Sequence of chain 1.C:
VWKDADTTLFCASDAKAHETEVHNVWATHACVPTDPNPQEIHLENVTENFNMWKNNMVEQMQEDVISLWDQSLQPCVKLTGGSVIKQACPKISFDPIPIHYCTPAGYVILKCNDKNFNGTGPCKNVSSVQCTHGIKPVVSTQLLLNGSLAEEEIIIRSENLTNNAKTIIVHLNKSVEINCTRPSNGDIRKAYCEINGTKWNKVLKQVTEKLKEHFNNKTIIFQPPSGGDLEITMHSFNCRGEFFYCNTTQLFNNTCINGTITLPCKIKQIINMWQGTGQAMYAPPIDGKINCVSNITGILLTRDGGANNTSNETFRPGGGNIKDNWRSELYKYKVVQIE

The small molecule below binds the protein below.
Small molecule (SMILES): CC(=O)N[C@@H]1[C@@H](O)[C@H](O)[C@@H](CO)O[C@H]1O

Binding-site contacts:
Ligand atom C8 contacts residue LYS174 of chain 1.C at 4.5 Å.
Ligand atom C6 contacts residue GLU153 of chain 1.C at 3.8 Å.
Ligand atom C3 contacts residue ASN173 of chain 1.C at 3.8 Å.
Ligand atom N2 contacts residue GLN212 of chain 1.C at 4.5 Å.
Ligand atom C5 contacts residue ASN173 of chain 1.C at 3.7 Å.
Ligand atom O7 contacts residue GLU152 of chain 1.C at 3.9 Å.
Ligand atom C1 contacts residue GLU153 of chain 1.C at 4.0 Å.
Ligand atom C1 contacts residue ASN173 of chain 1.C at 1.4 Å.
Ligand atom O5 contacts residue ASN173 of chain 1.C at 2.4 Å (h-bond).
Ligand atom N2 contacts residue ASN173 of chain 1.C at 2.9 Å (h-bond).
Ligand atom O5 contacts residue GLU153 of chain 1.C at 3.2 Å.
Ligand atom O4 contacts residue GLN212 of chain 1.C at 4.3 Å.
Ligand atom C7 contacts residue ASN173 of chain 1.C at 3.4 Å.
Ligand atom O7 contacts residue ASN173 of chain 1.C at 3.5 Å (h-bond).
Ligand atom O6 contacts residue LYS216 of chain 1.C at 4.2 Å.
Ligand atom C2 contacts residue GLU152 of chain 1.C at 4.0 Å.
Ligand atom O5 contacts residue ILE154 of chain 1.C at 3.2 Å (h-bond).
Ligand atom C1 contacts residue GLU152 of chain 1.C at 3.5 Å.
Ligand atom C5 contacts residue ILE154 of chain 1.C at 4.1 Å (hydrophobic).
Ligand atom C5 contacts residue GLU153 of chain 1.C at 4.2 Å.
Ligand atom C3 contacts residue GLN212 of chain 1.C at 4.0 Å.
Ligand atom O5 contacts residue GLU152 of chain 1.C at 3.7 Å.
Ligand atom O3 contacts residue GLN212 of chain 1.C at 4.4 Å.
Ligand atom C5 contacts residue GLN212 of chain 1.C at 4.4 Å.
Ligand atom C1 contacts residue ILE154 of chain 1.C at 4.0 Å (hydrophobic).
Ligand atom C2 contacts residue GLN212 of chain 1.C at 4.5 Å.
Ligand atom C2 contacts residue ASN173 of chain 1.C at 2.5 Å.
Ligand atom O6 contacts residue ILE154 of chain 1.C at 3.0 Å (h-bond).
Ligand atom C6 contacts residue ILE154 of chain 1.C at 4.0 Å (hydrophobic).
Ligand atom O6 contacts residue GLU153 of chain 1.C at 3.5 Å.
Ligand atom C4 contacts residue ASN173 of chain 1.C at 4.2 Å.
Ligand atom C1 contacts residue GLN212 of chain 1.C at 4.2 Å.
Ligand atom C8 contacts residue ASN173 of chain 1.C at 4.3 Å.